Sequence of chain 1.A:
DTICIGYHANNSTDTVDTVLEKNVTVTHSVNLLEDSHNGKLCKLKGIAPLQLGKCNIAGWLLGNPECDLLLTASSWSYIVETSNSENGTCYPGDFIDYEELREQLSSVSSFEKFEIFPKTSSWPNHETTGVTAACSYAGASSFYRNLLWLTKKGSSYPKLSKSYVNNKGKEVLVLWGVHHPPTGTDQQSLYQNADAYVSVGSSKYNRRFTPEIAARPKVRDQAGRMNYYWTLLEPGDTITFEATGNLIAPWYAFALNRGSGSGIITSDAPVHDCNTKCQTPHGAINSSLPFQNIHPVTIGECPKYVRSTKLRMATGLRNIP

Binding-site contacts:
Ligand atom O2 contacts residue LYS218 of chain 1.A at 2.9 Å (salt-bridge).
Ligand atom C8 contacts residue LEU190 of chain 1.A at 3.9 Å (hydrophobic).
Ligand atom O9 contacts residue HIS179 of chain 1.A at 3.1 Å (h-bond).
Ligand atom C4 contacts residue ASP221 of chain 1.A at 3.3 Å.
Ligand atom C9 contacts residue TYR91 of chain 1.A at 3.5 Å (hydrophobic).
Ligand atom O9 contacts residue GLY224 of chain 1.A at 3.9 Å.
Ligand atom C2 contacts residue LYS218 of chain 1.A at 3.5 Å.
Ligand atom O8 contacts residue TYR91 of chain 1.A at 2.8 Å (h-bond).
Ligand atom O4 contacts residue VAL131 of chain 1.A at 3.7 Å.
Ligand atom O3 contacts residue ASP221 of chain 1.A at 2.9 Å (salt-bridge).
Ligand atom C5 contacts residue VAL131 of chain 1.A at 3.7 Å (hydrophobic).
Ligand atom C8 contacts residue SER189 of chain 1.A at 3.8 Å.
Ligand atom C8 contacts residue TYR91 of chain 1.A at 3.7 Å (hydrophobic).
Ligand atom O1B contacts residue THR132 of chain 1.A at 2.7 Å (h-bond).
Ligand atom O4 contacts residue GLN222 of chain 1.A at 3.9 Å.
Ligand atom C6 contacts residue GLN222 of chain 1.A at 3.9 Å.
Ligand atom O8 contacts residue TRP149 of chain 1.A at 3.6 Å.
Ligand atom C1 contacts residue GLN222 of chain 1.A at 3.6 Å.
Ligand atom C3 contacts residue ASP221 of chain 1.A at 3.5 Å.
Ligand atom O1A contacts residue THR132 of chain 1.A at 3.4 Å.
Ligand atom N5 contacts residue VAL131 of chain 1.A at 3.0 Å (h-bond).
Ligand atom C7 contacts residue TRP149 of chain 1.A at 3.9 Å (hydrophobic).
Ligand atom O3 contacts residue LYS218 of chain 1.A at 2.7 Å (salt-bridge).
Ligand atom C11 contacts residue GLY130 of chain 1.A at 3.5 Å.
Ligand atom O1A contacts residue ALA133 of chain 1.A at 2.7 Å (h-bond).
Ligand atom N2 contacts residue ASP186 of chain 1.A at 3.2 Å (salt-bridge).
Ligand atom O1B contacts residue GLN222 of chain 1.A at 2.8 Å (h-bond).
Ligand atom C3 contacts residue LYS218 of chain 1.A at 3.6 Å.
Ligand atom O4 contacts residue ASP221 of chain 1.A at 2.4 Å (salt-bridge).
Ligand atom O8 contacts residue GLN222 of chain 1.A at 2.9 Å (h-bond).
Ligand atom C8 contacts residue ASP186 of chain 1.A at 3.6 Å.
Ligand atom C4 contacts residue VAL131 of chain 1.A at 3.4 Å (hydrophobic).
Ligand atom C1 contacts residue THR132 of chain 1.A at 3.6 Å.
Ligand atom C7 contacts residue ASP186 of chain 1.A at 3.9 Å.
Ligand atom C11 contacts residue TRP149 of chain 1.A at 3.8 Å (hydrophobic).
Ligand atom O9 contacts residue TYR91 of chain 1.A at 2.8 Å (h-bond).
Ligand atom O10 contacts residue LEU190 of chain 1.A at 3.3 Å.
Ligand atom C1 contacts residue ALA133 of chain 1.A at 3.6 Å (hydrophobic).
Ligand atom C9 contacts residue HIS179 of chain 1.A at 3.5 Å.
Ligand atom O1B contacts residue ALA133 of chain 1.A at 3.7 Å.

The small molecule below binds the protein below.
Small molecule (SMILES): CC(=O)N[C@@H]1[C@@H](O)[C@H](O[C@@H]2O[C@H](CO[C@]3(C(=O)O)C[C@H](O)[C@@H](NC(C)=O)[C@H]([C@H](O)[C@H](O)CO)O3)[C@H](O)[C@H](O)[C@H]2O)[C@@H](CO)O[C@H]1O